A protein and the small-molecule ligand that binds it are described below.
Small molecule (SMILES): CC(=O)N[C@@H]1[C@@H](O)[C@H](O)[C@@H](CO)O[C@H]1O

Binding-site contacts:
Ligand atom C4 contacts residue ASN259 of chain 1.H at 4.3 Å.
Ligand atom O7 contacts residue LYS181 of chain 1.D at 3.9 Å.
Ligand atom C6 contacts residue LYS115 of chain 1.D at 4.2 Å.
Ligand atom C4 contacts residue LYS115 of chain 1.D at 4.0 Å.
Ligand atom C1 contacts residue ASN259 of chain 1.H at 1.4 Å.
Ligand atom C5 contacts residue ASN259 of chain 1.H at 3.7 Å.
Ligand atom C7 contacts residue ASN259 of chain 1.H at 3.3 Å.
Ligand atom O7 contacts residue ASN259 of chain 1.H at 3.2 Å (h-bond).
Ligand atom O4 contacts residue LYS115 of chain 1.D at 3.8 Å.
Ligand atom C6 contacts residue THR116 of chain 1.D at 4.3 Å.
Ligand atom O3 contacts residue PHE118 of chain 1.D at 4.5 Å.
Ligand atom O6 contacts residue THR116 of chain 1.D at 4.2 Å.
Ligand atom N2 contacts residue ASN259 of chain 1.H at 2.8 Å (h-bond).
Ligand atom C8 contacts residue ASN259 of chain 1.H at 4.4 Å.
Ligand atom C2 contacts residue ASN259 of chain 1.H at 2.5 Å.
Ligand atom C3 contacts residue ASN259 of chain 1.H at 3.8 Å.
Ligand atom O5 contacts residue ASN259 of chain 1.H at 2.4 Å (h-bond).

Sequence of chain 1.H:
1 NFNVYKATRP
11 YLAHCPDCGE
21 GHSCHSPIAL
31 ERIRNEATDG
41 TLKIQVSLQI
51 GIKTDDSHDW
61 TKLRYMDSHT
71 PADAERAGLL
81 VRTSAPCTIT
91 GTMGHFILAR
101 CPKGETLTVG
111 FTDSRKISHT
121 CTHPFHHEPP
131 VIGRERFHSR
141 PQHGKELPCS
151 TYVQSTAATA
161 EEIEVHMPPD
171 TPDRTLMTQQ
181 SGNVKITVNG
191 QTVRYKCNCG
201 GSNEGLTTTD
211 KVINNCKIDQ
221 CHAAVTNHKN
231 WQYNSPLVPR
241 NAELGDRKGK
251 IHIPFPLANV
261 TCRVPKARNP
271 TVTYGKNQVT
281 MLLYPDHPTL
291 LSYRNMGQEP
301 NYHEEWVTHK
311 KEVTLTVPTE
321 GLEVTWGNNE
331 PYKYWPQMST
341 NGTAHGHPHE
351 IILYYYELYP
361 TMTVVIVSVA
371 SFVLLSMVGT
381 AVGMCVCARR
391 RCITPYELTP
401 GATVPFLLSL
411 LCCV

Sequence of chain 1.D:
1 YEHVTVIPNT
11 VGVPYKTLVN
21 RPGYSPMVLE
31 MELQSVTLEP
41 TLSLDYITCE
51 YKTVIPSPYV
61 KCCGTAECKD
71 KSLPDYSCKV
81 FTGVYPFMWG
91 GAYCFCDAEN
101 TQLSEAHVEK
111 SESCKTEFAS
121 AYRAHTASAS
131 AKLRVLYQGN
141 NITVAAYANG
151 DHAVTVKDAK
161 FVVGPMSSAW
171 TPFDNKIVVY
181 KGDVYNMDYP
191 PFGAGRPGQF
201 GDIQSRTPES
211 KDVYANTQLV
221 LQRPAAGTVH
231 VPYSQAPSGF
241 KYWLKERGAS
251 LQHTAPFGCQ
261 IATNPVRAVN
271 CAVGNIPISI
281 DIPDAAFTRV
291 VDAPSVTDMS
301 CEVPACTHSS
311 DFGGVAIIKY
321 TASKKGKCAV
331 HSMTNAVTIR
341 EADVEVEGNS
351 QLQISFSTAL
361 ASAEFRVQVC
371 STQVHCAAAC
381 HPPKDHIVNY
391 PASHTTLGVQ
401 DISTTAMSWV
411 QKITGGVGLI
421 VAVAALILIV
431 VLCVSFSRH